A small-molecule ligand and the protein it binds are described below.
Small molecule (SMILES): CC(=O)N[C@@H]1[C@@H](O)[C@H](O)[C@@H](CO)O[C@H]1O

Binding-site contacts:
Ligand atom O7 contacts residue ASN206 of chain 1.C at 3.7 Å.
Ligand atom C7 contacts residue ASN206 of chain 1.C at 3.5 Å.
Ligand atom C1 contacts residue THR208 of chain 1.C at 3.9 Å.
Ligand atom C7 contacts residue THR208 of chain 1.C at 3.6 Å.
Ligand atom C1 contacts residue ASN206 of chain 1.C at 1.4 Å.
Ligand atom O3 contacts residue THR208 of chain 1.C at 4.1 Å.
Ligand atom C2 contacts residue ASN206 of chain 1.C at 2.5 Å.
Ligand atom C7 contacts residue SER246 of chain 1.C at 4.1 Å.
Ligand atom C3 contacts residue THR208 of chain 1.C at 3.7 Å.
Ligand atom C8 contacts residue GLU247 of chain 1.C at 4.3 Å.
Ligand atom C5 contacts residue THR208 of chain 1.C at 4.5 Å.
Ligand atom C4 contacts residue ASN206 of chain 1.C at 4.2 Å.
Ligand atom N2 contacts residue ASN206 of chain 1.C at 2.9 Å (h-bond).
Ligand atom C8 contacts residue THR208 of chain 1.C at 3.2 Å.
Ligand atom C5 contacts residue ASN206 of chain 1.C at 3.7 Å.
Ligand atom N2 contacts residue THR208 of chain 1.C at 3.2 Å (h-bond).
Ligand atom C3 contacts residue ASN206 of chain 1.C at 3.8 Å.
Ligand atom O7 contacts residue SER246 of chain 1.C at 4.1 Å.
Ligand atom C2 contacts residue THR208 of chain 1.C at 4.0 Å.
Ligand atom C8 contacts residue SER246 of chain 1.C at 3.2 Å.
Ligand atom O5 contacts residue ASN206 of chain 1.C at 2.4 Å (h-bond).

Sequence of chain 1.C:
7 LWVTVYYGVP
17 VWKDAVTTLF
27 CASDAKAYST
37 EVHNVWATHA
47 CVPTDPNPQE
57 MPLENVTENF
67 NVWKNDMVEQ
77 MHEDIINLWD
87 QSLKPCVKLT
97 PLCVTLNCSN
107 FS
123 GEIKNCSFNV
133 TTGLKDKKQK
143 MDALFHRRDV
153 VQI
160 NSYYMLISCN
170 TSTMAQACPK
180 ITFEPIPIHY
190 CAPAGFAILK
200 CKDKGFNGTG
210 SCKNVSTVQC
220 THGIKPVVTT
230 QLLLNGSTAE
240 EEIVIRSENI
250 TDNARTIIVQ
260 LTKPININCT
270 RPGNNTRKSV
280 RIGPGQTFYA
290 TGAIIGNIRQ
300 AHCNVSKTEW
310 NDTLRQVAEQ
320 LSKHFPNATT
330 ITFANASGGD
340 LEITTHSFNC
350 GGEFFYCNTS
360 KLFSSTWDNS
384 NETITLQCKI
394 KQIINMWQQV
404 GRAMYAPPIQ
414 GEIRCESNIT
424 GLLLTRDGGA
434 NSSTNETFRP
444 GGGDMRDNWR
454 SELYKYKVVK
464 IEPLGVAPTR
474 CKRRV